Sequence of chain 1.A:
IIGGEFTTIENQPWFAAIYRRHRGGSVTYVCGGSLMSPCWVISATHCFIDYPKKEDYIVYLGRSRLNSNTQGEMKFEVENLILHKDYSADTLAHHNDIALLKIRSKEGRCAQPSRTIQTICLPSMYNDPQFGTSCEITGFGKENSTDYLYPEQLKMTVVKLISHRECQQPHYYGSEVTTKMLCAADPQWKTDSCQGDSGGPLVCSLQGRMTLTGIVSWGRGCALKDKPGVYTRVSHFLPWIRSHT

Binding-site contacts:
Ligand atom C2 contacts residue SER198 of chain 1.A at 3.2 Å.
Ligand atom N19 contacts residue SER193 of chain 1.A at 3.9 Å.
Ligand atom N18 contacts residue SER193 of chain 1.A at 3.0 Å (h-bond).
Ligand atom C25 contacts residue HIS94 of chain 1.A at 3.6 Å.
Ligand atom N18 contacts residue GLY229 of chain 1.A at 3.8 Å.
Ligand atom C24 contacts residue HIS94 of chain 1.A at 3.9 Å.
Ligand atom C17 contacts residue SER193 of chain 1.A at 3.3 Å.
Ligand atom C24 contacts residue HIS46 of chain 1.A at 3.5 Å.
Ligand atom C17 contacts residue ASP192 of chain 1.A at 3.5 Å.
Ligand atom N34 contacts residue HIS46 of chain 1.A at 4.0 Å.
Ligand atom C10 contacts residue VAL216 of chain 1.A at 3.9 Å (hydrophobic).
Ligand atom C11 contacts residue TRP218 of chain 1.A at 3.7 Å (hydrophobic).
Ligand atom C23 contacts residue HIS46 of chain 1.A at 3.8 Å.
Ligand atom C25 contacts residue HIS46 of chain 1.A at 3.6 Å.
Ligand atom N19 contacts residue GLY221 of chain 1.A at 3.1 Å (h-bond).
Ligand atom C10 contacts residue SER217 of chain 1.A at 3.6 Å.
Ligand atom C10 contacts residue CYS194 of chain 1.A at 4.0 Å (hydrophobic).
Ligand atom C2 contacts residue SER217 of chain 1.A at 4.0 Å.
Ligand atom C4 contacts residue GLY219 of chain 1.A at 4.0 Å.
Ligand atom N18 contacts residue ASP192 of chain 1.A at 3.1 Å (salt-bridge).
Ligand atom C17 contacts residue TRP218 of chain 1.A at 4.0 Å (hydrophobic).
Ligand atom C13 contacts residue GLY219 of chain 1.A at 3.5 Å.
Ligand atom N19 contacts residue GLY219 of chain 1.A at 3.6 Å.
Ligand atom C13 contacts residue GLY221 of chain 1.A at 3.4 Å.
Ligand atom C33 contacts residue HIS46 of chain 1.A at 3.4 Å.
Ligand atom N19 contacts residue ASP192 of chain 1.A at 3.3 Å (salt-bridge).
Ligand atom C12 contacts residue SER193 of chain 1.A at 3.9 Å.
Ligand atom C12 contacts residue TRP218 of chain 1.A at 3.9 Å (hydrophobic).
Ligand atom C33 contacts residue ASP50 of chain 1.A at 3.3 Å.
Ligand atom C20 contacts residue GLN195 of chain 1.A at 3.7 Å.
Ligand atom O21 contacts residue GLN195 of chain 1.A at 3.5 Å.
Ligand atom C3 contacts residue SER198 of chain 1.A at 3.9 Å.
Ligand atom C5 contacts residue GLY219 of chain 1.A at 3.9 Å.
Ligand atom C3 contacts residue SER217 of chain 1.A at 4.1 Å.
Ligand atom C17 contacts residue GLY221 of chain 1.A at 3.9 Å.
Ligand atom N34 contacts residue ASP50 of chain 1.A at 3.8 Å.
Ligand atom C3 contacts residue CYS194 of chain 1.A at 4.1 Å (hydrophobic).
Ligand atom C11 contacts residue VAL216 of chain 1.A at 3.9 Å (hydrophobic).
Ligand atom N22 contacts residue SER198 of chain 1.A at 3.8 Å.
Ligand atom C10 contacts residue SER198 of chain 1.A at 4.0 Å.

This protein binds this small molecule.
Small molecule (SMILES): CC(C)C1=NCCc2ccc(NC(=O)c3ccc4cc(C(=N)N)ccc4c3)cc21